Sequence of chain 1.C:
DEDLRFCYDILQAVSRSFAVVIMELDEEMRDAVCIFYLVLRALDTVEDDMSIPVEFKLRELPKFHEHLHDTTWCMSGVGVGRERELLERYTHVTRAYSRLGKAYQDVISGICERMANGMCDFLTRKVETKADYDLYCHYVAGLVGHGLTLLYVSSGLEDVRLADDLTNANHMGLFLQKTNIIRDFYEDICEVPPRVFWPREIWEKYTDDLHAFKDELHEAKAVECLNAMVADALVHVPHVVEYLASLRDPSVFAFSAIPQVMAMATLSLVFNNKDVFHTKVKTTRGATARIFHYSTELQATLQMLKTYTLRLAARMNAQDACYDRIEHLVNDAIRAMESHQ

Binding-site contacts:
Ligand atom CAG contacts residue VAL164 of chain 1.C at 4.1 Å (hydrophobic).
Ligand atom CAF contacts residue VAL168 of chain 1.C at 4.1 Å (hydrophobic).
Ligand atom NAP contacts residue ASP68 of chain 1.C at 3.6 Å.
Ligand atom CAL contacts residue FPS1 of chain 1.I at 4.0 Å.
Ligand atom CAB contacts residue PHE42 of chain 1.C at 3.6 Å (hydrophobic).
Ligand atom CAM contacts residue GLN201 of chain 1.C at 4.2 Å.
Ligand atom CAD contacts residue LEU64 of chain 1.C at 4.0 Å (hydrophobic).
Ligand atom CAO contacts residue GLN201 of chain 1.C at 3.4 Å.
Ligand atom CAF contacts residue FPS1 of chain 1.I at 3.9 Å.
Ligand atom CAA contacts residue TYR61 of chain 1.C at 3.4 Å (hydrophobic).
Ligand atom CAC contacts residue TYR61 of chain 1.C at 4.0 Å (hydrophobic).
Ligand atom CAD contacts residue TYR61 of chain 1.C at 3.5 Å (hydrophobic).
Ligand atom CAK contacts residue FPS1 of chain 1.I at 3.7 Å.
Ligand atom CAW contacts residue GLN201 of chain 1.C at 3.4 Å.
Ligand atom CAB contacts residue FPS1 of chain 1.I at 3.6 Å.
Ligand atom CAE contacts residue VAL164 of chain 1.C at 3.5 Å (hydrophobic).
Ligand atom CAA contacts residue VAL57 of chain 1.C at 3.5 Å (hydrophobic).
Ligand atom CAF contacts residue TYR61 of chain 1.C at 3.5 Å (hydrophobic).
Ligand atom CAA contacts residue PHE60 of chain 1.C at 3.3 Å (hydrophobic).
Ligand atom NAP contacts residue VAL164 of chain 1.C at 3.5 Å (h-bond).
Ligand atom CAR contacts residue VAL168 of chain 1.C at 3.8 Å (hydrophobic).
Ligand atom CAS contacts residue LEU64 of chain 1.C at 4.1 Å (hydrophobic).
Ligand atom CAM contacts residue FPS1 of chain 1.I at 4.0 Å.
Ligand atom CAD contacts residue VAL168 of chain 1.C at 3.8 Å (hydrophobic).
Ligand atom CAB contacts residue VAL168 of chain 1.C at 4.1 Å (hydrophobic).
Ligand atom CAB contacts residue TYR61 of chain 1.C at 3.8 Å (hydrophobic).
Ligand atom CAO contacts residue ASN204 of chain 1.C at 3.8 Å.
Ligand atom CAI contacts residue GLN201 of chain 1.C at 3.6 Å.
Ligand atom CAT contacts residue FPS1 of chain 1.I at 3.5 Å.
Ligand atom CAR contacts residue TYR61 of chain 1.C at 3.7 Å (hydrophobic).
Ligand atom CAG contacts residue ASP68 of chain 1.C at 3.9 Å.
Ligand atom CAC contacts residue LEU64 of chain 1.C at 4.1 Å (hydrophobic).
Ligand atom CAJ contacts residue LEU64 of chain 1.C at 4.2 Å (hydrophobic).
Ligand atom CAC contacts residue ARG65 of chain 1.C at 4.1 Å.
Ligand atom CAX contacts residue GLN201 of chain 1.C at 3.1 Å.
Ligand atom CAH contacts residue ASP68 of chain 1.C at 3.2 Å.
Ligand atom CAW contacts residue ASN204 of chain 1.C at 4.2 Å.
Ligand atom CAN contacts residue ASN204 of chain 1.C at 3.9 Å.
Ligand atom NAQ contacts residue GLN201 of chain 1.C at 3.8 Å.
Ligand atom CAJ contacts residue VAL168 of chain 1.C at 3.5 Å (hydrophobic).

This protein binds this small molecule.
Small molecule (SMILES): CC(C)=CCC/C(C)=C\CNCCNC1C2CC3CC(C2)CC1C3